Sequence of chain 1.B:
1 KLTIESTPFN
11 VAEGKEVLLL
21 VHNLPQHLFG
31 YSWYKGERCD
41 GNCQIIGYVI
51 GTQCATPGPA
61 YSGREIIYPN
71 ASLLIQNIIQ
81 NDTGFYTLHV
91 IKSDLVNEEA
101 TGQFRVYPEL

Binding-site contacts:
Ligand atom C3 contacts residue CYS43 of chain 1.B at 3.8 Å (hydrophobic).
Ligand atom C8 contacts residue PRO59 of chain 1.B at 3.4 Å (hydrophobic).
Ligand atom C8 contacts residue ASN42 of chain 1.B at 4.5 Å.
Ligand atom C2 contacts residue CYS43 of chain 1.B at 4.0 Å (hydrophobic).
Ligand atom S1 contacts residue CYS43 of chain 1.B at 2.0 Å (h-bond).
Ligand atom C8 contacts residue ALA60 of chain 1.B at 4.0 Å (hydrophobic).
Ligand atom O1 contacts residue PRO59 of chain 1.B at 4.3 Å.
Ligand atom S1 contacts residue LYS35 of chain 1.B at 4.1 Å.
Ligand atom C7 contacts residue ALA60 of chain 1.B at 3.8 Å (hydrophobic).
Ligand atom C4 contacts residue CYS43 of chain 1.B at 3.0 Å (hydrophobic).

A small-molecule ligand and the protein it binds are described below.
Small molecule (SMILES): CC1(C)C=C(CSS(C)(=O)=O)C(C)(C)N1[O]